Binding-site contacts:
Ligand atom C5 contacts residue ILE101 of chain 1.D at 3.3 Å (hydrophobic).
Ligand atom O3' contacts residue CA1 of chain 1.K at 2.7 Å.
Ligand atom O2' contacts residue ASP35 of chain 1.D at 3.1 Å (salt-bridge).
Ligand atom C2 contacts residue PHE185 of chain 1.D at 3.5 Å (hydrophobic).
Ligand atom O5' contacts residue GLU184 of chain 1.D at 2.5 Å (salt-bridge).
Ligand atom C2' contacts residue CA1 of chain 1.K at 3.4 Å.
Ligand atom O2' contacts residue ASN60 of chain 1.D at 3.2 Å (h-bond).
Ligand atom O4' contacts residue PHE185 of chain 1.D at 3.5 Å.
Ligand atom O4' contacts residue ASN186 of chain 1.D at 3.4 Å (h-bond).
Ligand atom C4' contacts residue GLU184 of chain 1.D at 3.4 Å.
Ligand atom C6 contacts residue ILE101 of chain 1.D at 3.2 Å (hydrophobic).
Ligand atom N9 contacts residue HIS102 of chain 1.D at 3.1 Å.
Ligand atom C5' contacts residue GLU184 of chain 1.D at 3.4 Å.
Ligand atom N1 contacts residue ILE101 of chain 1.D at 3.4 Å.
Ligand atom C6 contacts residue TYR251 of chain 1.D at 3.2 Å (hydrophobic).
Ligand atom N7 contacts residue HIS102 of chain 1.D at 3.5 Å.
Ligand atom O6 contacts residue GLN247 of chain 1.D at 3.5 Å (h-bond).
Ligand atom C3' contacts residue ASP260 of chain 1.D at 3.3 Å.
Ligand atom O3' contacts residue ASN186 of chain 1.D at 3.2 Å (h-bond).
Ligand atom C8 contacts residue HIS102 of chain 1.D at 3.2 Å.
Ligand atom O6 contacts residue TYR251 of chain 1.D at 2.7 Å.
Ligand atom O3' contacts residue ASP260 of chain 1.D at 2.5 Å (salt-bridge).
Ligand atom C4 contacts residue HIS102 of chain 1.D at 3.3 Å.
Ligand atom C1' contacts residue ASN60 of chain 1.D at 3.3 Å.
Ligand atom O2' contacts residue CA1 of chain 1.K at 2.3 Å.
Ligand atom C5 contacts residue GLN247 of chain 1.D at 3.6 Å.
Ligand atom O3' contacts residue VAL144 of chain 1.D at 2.9 Å (h-bond).
Ligand atom N7 contacts residue ILE101 of chain 1.D at 3.6 Å.
Ligand atom O5' contacts residue ASN178 of chain 1.D at 3.2 Å (h-bond).
Ligand atom O2' contacts residue ASP260 of chain 1.D at 3.0 Å (salt-bridge).
Ligand atom N3 contacts residue PHE185 of chain 1.D at 3.3 Å.
Ligand atom C2' contacts residue ASP35 of chain 1.D at 3.3 Å.
Ligand atom C3' contacts residue ASP35 of chain 1.D at 3.6 Å.
Ligand atom N7 contacts residue GLN247 of chain 1.D at 2.7 Å (h-bond).
Ligand atom C5 contacts residue HIS102 of chain 1.D at 3.6 Å.
Ligand atom C2 contacts residue ALA98 of chain 1.D at 3.6 Å (hydrophobic).
Ligand atom O2' contacts residue ASP36 of chain 1.D at 3.1 Å (salt-bridge).
Ligand atom C3' contacts residue CA1 of chain 1.K at 3.6 Å.
Ligand atom N1 contacts residue TYR251 of chain 1.D at 2.9 Å (h-bond).
Ligand atom O6 contacts residue ILE101 of chain 1.D at 2.8 Å.

Sequence of chain 1.D:
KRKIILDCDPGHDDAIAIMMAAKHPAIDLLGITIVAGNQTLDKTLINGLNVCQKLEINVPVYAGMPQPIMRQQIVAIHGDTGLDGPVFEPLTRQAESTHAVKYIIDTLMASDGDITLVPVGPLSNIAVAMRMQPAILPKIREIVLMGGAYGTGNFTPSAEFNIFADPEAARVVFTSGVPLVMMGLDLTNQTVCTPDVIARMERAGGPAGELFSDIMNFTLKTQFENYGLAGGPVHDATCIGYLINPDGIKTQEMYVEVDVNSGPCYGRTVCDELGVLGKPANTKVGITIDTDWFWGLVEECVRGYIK

The small molecule below binds the protein below.
Small molecule (SMILES): O=c1[nH]cnc2c1ncn2[C@@H]1O[C@H](CO)[C@@H](O)[C@H]1O